A small-molecule ligand and the protein it binds are described below.
Small molecule (SMILES): CC(=O)N[C@H]1[C@H](O[C@H]2[C@H](O)[C@@H](NC(C)=O)CO[C@@H]2CO)O[C@H](CO)[C@@H](O)[C@@H]1O

Sequence of chain 1.A:
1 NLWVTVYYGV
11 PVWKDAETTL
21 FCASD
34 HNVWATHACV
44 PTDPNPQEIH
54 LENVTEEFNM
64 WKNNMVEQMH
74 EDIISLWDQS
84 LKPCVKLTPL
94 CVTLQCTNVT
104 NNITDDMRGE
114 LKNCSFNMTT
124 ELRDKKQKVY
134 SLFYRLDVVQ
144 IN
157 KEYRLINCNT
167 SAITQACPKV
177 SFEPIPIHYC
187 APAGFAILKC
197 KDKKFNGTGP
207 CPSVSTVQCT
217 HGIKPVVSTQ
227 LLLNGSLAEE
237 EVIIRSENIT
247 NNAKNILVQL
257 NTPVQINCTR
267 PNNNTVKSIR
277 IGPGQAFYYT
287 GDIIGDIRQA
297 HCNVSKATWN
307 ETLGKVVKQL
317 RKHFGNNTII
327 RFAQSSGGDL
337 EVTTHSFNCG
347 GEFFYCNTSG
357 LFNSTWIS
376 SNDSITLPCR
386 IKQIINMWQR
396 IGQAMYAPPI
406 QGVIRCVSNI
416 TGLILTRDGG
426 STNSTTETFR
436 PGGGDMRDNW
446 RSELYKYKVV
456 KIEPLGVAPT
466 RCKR

Binding-site contacts:
Ligand atom C8 contacts residue ASN299 of chain 1.A at 3.5 Å.
Ligand atom C7 contacts residue GLN261 of chain 1.A at 4.0 Å.
Ligand atom O5 contacts residue ASN263 of chain 1.A at 2.4 Å (h-bond).
Ligand atom O7 contacts residue ASN299 of chain 1.A at 4.2 Å.
Ligand atom C1 contacts residue ASN263 of chain 1.A at 1.5 Å.
Ligand atom C1 contacts residue GLN261 of chain 1.A at 3.8 Å.
Ligand atom N2 contacts residue ASN263 of chain 1.A at 2.9 Å (h-bond).
Ligand atom N2 contacts residue GLN261 of chain 1.A at 3.0 Å (h-bond).
Ligand atom C8 contacts residue SER301 of chain 1.A at 3.8 Å.
Ligand atom C1 contacts residue ARG410 of chain 1.A at 3.7 Å.
Ligand atom C8 contacts residue GLN261 of chain 1.A at 3.7 Å.
Ligand atom C7 contacts residue ASN263 of chain 1.A at 3.4 Å.
Ligand atom O3 contacts residue GLN261 of chain 1.A at 4.1 Å.
Ligand atom C3 contacts residue GLN261 of chain 1.A at 3.4 Å.
Ligand atom C5 contacts residue ARG410 of chain 1.A at 4.5 Å.
Ligand atom C7 contacts residue ASN299 of chain 1.A at 4.4 Å.
Ligand atom C2 contacts residue ASN263 of chain 1.A at 2.5 Å.
Ligand atom C2 contacts residue GLN261 of chain 1.A at 3.6 Å.
Ligand atom C3 contacts residue ASN263 of chain 1.A at 3.9 Å.
Ligand atom C4 contacts residue ASN263 of chain 1.A at 4.3 Å.
Ligand atom C8 contacts residue VAL300 of chain 1.A at 4.3 Å (hydrophobic).
Ligand atom C8 contacts residue ASN263 of chain 1.A at 3.9 Å.
Ligand atom O5 contacts residue ARG410 of chain 1.A at 3.1 Å (salt-bridge).
Ligand atom O7 contacts residue ASN263 of chain 1.A at 3.5 Å (h-bond).
Ligand atom C5 contacts residue ASN263 of chain 1.A at 3.8 Å.
Ligand atom O5 contacts residue VAL412 of chain 1.A at 4.4 Å.
Ligand atom C1 contacts residue VAL412 of chain 1.A at 4.3 Å (hydrophobic).